This protein binds this small molecule.
Small molecule (SMILES): Nc1ccn([C@H]2C[C@H](O)[C@@H](CO[P](=O)(O)O[P](=O)(O)OP(=O)(O)O)O2)c(=O)n1

Sequence of chain 1.F:
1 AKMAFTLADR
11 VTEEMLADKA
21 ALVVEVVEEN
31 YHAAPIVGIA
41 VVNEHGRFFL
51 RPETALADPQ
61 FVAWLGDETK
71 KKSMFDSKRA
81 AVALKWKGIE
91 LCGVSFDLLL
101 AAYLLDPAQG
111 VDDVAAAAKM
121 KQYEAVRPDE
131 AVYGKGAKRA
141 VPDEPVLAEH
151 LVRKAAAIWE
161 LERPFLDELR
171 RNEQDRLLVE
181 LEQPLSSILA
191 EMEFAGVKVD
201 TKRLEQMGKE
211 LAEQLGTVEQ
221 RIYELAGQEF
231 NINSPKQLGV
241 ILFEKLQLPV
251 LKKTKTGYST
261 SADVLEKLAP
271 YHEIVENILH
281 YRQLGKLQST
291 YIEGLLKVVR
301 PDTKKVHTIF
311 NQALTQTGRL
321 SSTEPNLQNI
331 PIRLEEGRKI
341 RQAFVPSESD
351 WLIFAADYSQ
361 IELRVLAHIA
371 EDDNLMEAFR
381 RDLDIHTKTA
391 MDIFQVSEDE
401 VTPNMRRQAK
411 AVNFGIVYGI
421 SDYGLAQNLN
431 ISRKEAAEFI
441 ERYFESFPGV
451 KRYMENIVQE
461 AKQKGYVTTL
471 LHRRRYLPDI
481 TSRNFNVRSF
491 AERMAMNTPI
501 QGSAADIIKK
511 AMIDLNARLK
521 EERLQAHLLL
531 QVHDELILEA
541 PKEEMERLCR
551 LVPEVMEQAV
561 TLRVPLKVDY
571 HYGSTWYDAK

Binding-site contacts:
Ligand atom O4' contacts residue ARG319 of chain 1.F at 3.3 Å (salt-bridge).
Ligand atom O2G contacts residue SER359 of chain 1.F at 3.4 Å.
Ligand atom O3' contacts residue GLU362 of chain 1.F at 3.0 Å (salt-bridge).
Ligand atom PG contacts residue MN1 of chain 1.K at 3.4 Å.
Ligand atom O1B contacts residue ILE361 of chain 1.F at 3.5 Å (h-bond).
Ligand atom O3B contacts residue GLN360 of chain 1.F at 3.1 Å (h-bond).
Ligand atom C3' contacts residue PHE414 of chain 1.F at 3.2 Å (hydrophobic).
Ligand atom O2B contacts residue MN1 of chain 1.K at 2.0 Å.
Ligand atom PB contacts residue GLN360 of chain 1.F at 3.1 Å.
Ligand atom C5' contacts residue ASP534 of chain 1.F at 3.1 Å.
Ligand atom O1B contacts residue GLN360 of chain 1.F at 3.1 Å.
Ligand atom C4' contacts residue ILE361 of chain 1.F at 3.3 Å (hydrophobic).
Ligand atom O2B contacts residue TYR358 of chain 1.F at 3.1 Å (h-bond).
Ligand atom O3' contacts residue ILE361 of chain 1.F at 3.0 Å.
Ligand atom O3A contacts residue LYS410 of chain 1.F at 3.4 Å.
Ligand atom O3G contacts residue GLN360 of chain 1.F at 3.0 Å (h-bond).
Ligand atom O2A contacts residue ASP357 of chain 1.F at 3.4 Å (salt-bridge).
Ligand atom O2B contacts residue GLN360 of chain 1.F at 3.3 Å (h-bond).
Ligand atom O2A contacts residue ASP534 of chain 1.F at 2.4 Å (salt-bridge).
Ligand atom O1B contacts residue PHE414 of chain 1.F at 3.1 Å.
Ligand atom O1G contacts residue ARG406 of chain 1.F at 2.9 Å (salt-bridge).
Ligand atom PB contacts residue MN1 of chain 1.K at 3.3 Å.
Ligand atom O3G contacts residue ARG406 of chain 1.F at 3.0 Å (salt-bridge).
Ligand atom C2' contacts residue GLU362 of chain 1.F at 3.3 Å.
Ligand atom O2A contacts residue MN1 of chain 1.K at 2.1 Å.
Ligand atom O1A contacts residue LYS410 of chain 1.F at 3.1 Å (salt-bridge).
Ligand atom C5' contacts residue ILE361 of chain 1.F at 3.3 Å (hydrophobic).
Ligand atom PA contacts residue MN1 of chain 1.K at 3.4 Å.
Ligand atom O2B contacts residue ASP534 of chain 1.F at 3.1 Å (salt-bridge).
Ligand atom O1G contacts residue LYS410 of chain 1.F at 3.2 Å (salt-bridge).
Ligand atom PG contacts residue GLN360 of chain 1.F at 3.5 Å.
Ligand atom O2B contacts residue ILE361 of chain 1.F at 3.4 Å (h-bond).
Ligand atom O3G contacts residue SER359 of chain 1.F at 3.0 Å.
Ligand atom O1B contacts residue HIS386 of chain 1.F at 3.1 Å (h-bond).
Ligand atom O3' contacts residue PHE414 of chain 1.F at 2.9 Å.
Ligand atom O2G contacts residue ASP357 of chain 1.F at 3.2 Å (salt-bridge).
Ligand atom O2G contacts residue TYR358 of chain 1.F at 3.0 Å (h-bond).
Ligand atom C2' contacts residue PHE414 of chain 1.F at 3.4 Å (hydrophobic).
Ligand atom C1' contacts residue GLU362 of chain 1.F at 3.5 Å.
Ligand atom O2G contacts residue MN1 of chain 1.K at 2.1 Å.